Sequence of chain 57.E:
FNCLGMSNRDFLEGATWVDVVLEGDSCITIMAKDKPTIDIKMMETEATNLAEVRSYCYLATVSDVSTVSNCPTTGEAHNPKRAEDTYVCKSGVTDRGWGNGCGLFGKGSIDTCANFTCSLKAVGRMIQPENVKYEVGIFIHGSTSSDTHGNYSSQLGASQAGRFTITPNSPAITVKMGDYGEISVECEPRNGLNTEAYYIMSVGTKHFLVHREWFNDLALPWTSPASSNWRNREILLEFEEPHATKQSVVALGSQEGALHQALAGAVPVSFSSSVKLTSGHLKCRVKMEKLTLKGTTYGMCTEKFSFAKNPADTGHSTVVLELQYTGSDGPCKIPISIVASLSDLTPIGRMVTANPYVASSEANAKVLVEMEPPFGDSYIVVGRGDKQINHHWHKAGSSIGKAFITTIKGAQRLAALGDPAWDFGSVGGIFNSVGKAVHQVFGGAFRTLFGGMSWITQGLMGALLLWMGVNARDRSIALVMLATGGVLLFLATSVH

Sequence of chain 32.A:
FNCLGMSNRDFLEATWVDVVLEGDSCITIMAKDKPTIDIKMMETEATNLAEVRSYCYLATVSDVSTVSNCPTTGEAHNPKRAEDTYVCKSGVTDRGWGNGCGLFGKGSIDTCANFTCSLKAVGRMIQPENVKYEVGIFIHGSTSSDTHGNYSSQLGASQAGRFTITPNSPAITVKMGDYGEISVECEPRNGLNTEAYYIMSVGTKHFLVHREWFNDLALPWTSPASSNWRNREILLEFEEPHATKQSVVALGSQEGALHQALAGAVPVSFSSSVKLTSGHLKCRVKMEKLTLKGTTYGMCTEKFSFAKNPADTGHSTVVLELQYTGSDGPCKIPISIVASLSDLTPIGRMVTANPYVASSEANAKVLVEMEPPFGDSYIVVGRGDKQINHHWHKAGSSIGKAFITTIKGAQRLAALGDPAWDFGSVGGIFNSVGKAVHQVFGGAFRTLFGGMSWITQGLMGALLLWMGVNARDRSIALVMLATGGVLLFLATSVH

Binding-site contacts:
Ligand atom O5 contacts residue THR89 of chain 57.E at 4.3 Å.
Ligand atom C6 contacts residue PHE119 of chain 57.E at 3.8 Å (hydrophobic).
Ligand atom O7 contacts residue ASP67 of chain 57.E at 3.5 Å (salt-bridge).
Ligand atom O7 contacts residue ASN118 of chain 57.E at 3.0 Å (h-bond).
Ligand atom C7 contacts residue ASN118 of chain 57.E at 3.1 Å.
Ligand atom C3 contacts residue ASN118 of chain 57.E at 3.8 Å.
Ligand atom C5 contacts residue ASN118 of chain 57.E at 3.6 Å.
Ligand atom C6 contacts residue THR89 of chain 57.E at 4.2 Å.
Ligand atom C1 contacts residue SER66 of chain 57.E at 4.5 Å.
Ligand atom C8 contacts residue ASN118 of chain 57.E at 4.4 Å.
Ligand atom O5 contacts residue THR120 of chain 57.E at 3.4 Å (h-bond).
Ligand atom O6 contacts residue PHE119 of chain 57.E at 4.0 Å.
Ligand atom C7 contacts residue TYR90 of chain 57.E at 4.1 Å (hydrophobic).
Ligand atom C4 contacts residue ASN118 of chain 57.E at 4.2 Å.
Ligand atom C6 contacts residue THR120 of chain 57.E at 3.4 Å.
Ligand atom C2 contacts residue ASN118 of chain 57.E at 2.5 Å.
Ligand atom O4 contacts residue THR300 of chain 32.A at 4.5 Å.
Ligand atom O5 contacts residue ASN118 of chain 57.E at 2.3 Å (h-bond).
Ligand atom N2 contacts residue ASN118 of chain 57.E at 2.9 Å (h-bond).
Ligand atom C1 contacts residue THR89 of chain 57.E at 4.4 Å.
Ligand atom C5 contacts residue PHE119 of chain 57.E at 4.4 Å (hydrophobic).
Ligand atom O5 contacts residue SER66 of chain 57.E at 4.4 Å.
Ligand atom N2 contacts residue TYR90 of chain 57.E at 4.4 Å.
Ligand atom C5 contacts residue THR120 of chain 57.E at 4.0 Å.
Ligand atom O7 contacts residue SER66 of chain 57.E at 3.5 Å.
Ligand atom C1 contacts residue ASN118 of chain 57.E at 1.4 Å.
Ligand atom C7 contacts residue ASP67 of chain 57.E at 3.9 Å.
Ligand atom O5 contacts residue PHE119 of chain 57.E at 3.8 Å.
Ligand atom C8 contacts residue ASP67 of chain 57.E at 4.0 Å.
Ligand atom O6 contacts residue THR120 of chain 57.E at 2.5 Å (h-bond).
Ligand atom C8 contacts residue TYR90 of chain 57.E at 3.8 Å (hydrophobic).
Ligand atom C5 contacts residue THR89 of chain 57.E at 4.2 Å.

The protein below binds the small molecule below.
Small molecule (SMILES): CC(=O)N[C@@H]1[C@@H](O)[C@H](O)[C@@H](CO)O[C@H]1O